Binding-site contacts:
Ligand atom C06 contacts residue NAD1 of chain 2.E at 3.7 Å.
Ligand atom C04 contacts residue NAD1 of chain 2.E at 3.7 Å.
Ligand atom C04 contacts residue TYR146 of chain 2.B at 3.8 Å (hydrophobic).
Ligand atom C08 contacts residue TYR156 of chain 2.B at 3.7 Å (hydrophobic).
Ligand atom C05 contacts residue NAD1 of chain 2.E at 3.7 Å.
Ligand atom O09 contacts residue NAD1 of chain 2.E at 2.5 Å (h-bond).
Ligand atom O01 contacts residue PHE203 of chain 2.B at 3.0 Å.
Ligand atom C07 contacts residue NAD1 of chain 2.E at 3.6 Å.
Ligand atom C02 contacts residue PRO191 of chain 2.B at 4.1 Å (hydrophobic).
Ligand atom C04 contacts residue TYR156 of chain 2.B at 3.4 Å (hydrophobic).
Ligand atom C03 contacts residue NAD1 of chain 2.E at 4.0 Å.
Ligand atom C03 contacts residue TYR156 of chain 2.B at 4.1 Å (hydrophobic).
Ligand atom O01 contacts residue MET206 of chain 2.B at 3.5 Å (h-bond).
Ligand atom O09 contacts residue TYR156 of chain 2.B at 2.7 Å (h-bond).
Ligand atom O09 contacts residue TYR146 of chain 2.B at 4.5 Å.
Ligand atom C02 contacts residue PHE203 of chain 2.B at 3.6 Å (hydrophobic).
Ligand atom C03 contacts residue TYR146 of chain 2.B at 3.8 Å (hydrophobic).
Ligand atom C02 contacts residue NAD1 of chain 2.E at 3.7 Å.
Ligand atom C07 contacts residue PHE203 of chain 2.B at 3.4 Å (hydrophobic).
Ligand atom O09 contacts residue LYS163 of chain 2.B at 4.1 Å.
Ligand atom O01 contacts residue NAD1 of chain 2.E at 4.1 Å.
Ligand atom O01 contacts residue PRO191 of chain 2.B at 3.2 Å.
Ligand atom C05 contacts residue TYR156 of chain 2.B at 3.9 Å (hydrophobic).
Ligand atom C08 contacts residue NAD1 of chain 2.E at 3.2 Å.
Ligand atom N10 contacts residue NAD1 of chain 2.E at 3.4 Å (h-bond).

The protein below binds the small molecule below.
Small molecule (SMILES): O=C(c1ccc(O)cc1)N1CCc2c(n(Cc3ccc(O)cc3)c3ccccc23)C1

Sequence of chain 2.B:
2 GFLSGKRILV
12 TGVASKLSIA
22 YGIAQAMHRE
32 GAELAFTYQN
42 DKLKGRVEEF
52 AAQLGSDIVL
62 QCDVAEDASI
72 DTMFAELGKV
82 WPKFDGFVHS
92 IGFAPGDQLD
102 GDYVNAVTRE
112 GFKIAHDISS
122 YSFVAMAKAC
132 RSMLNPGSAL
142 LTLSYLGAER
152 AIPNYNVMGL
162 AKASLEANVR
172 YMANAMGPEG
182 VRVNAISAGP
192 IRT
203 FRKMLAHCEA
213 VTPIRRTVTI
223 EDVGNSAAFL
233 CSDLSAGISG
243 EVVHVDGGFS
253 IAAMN